Sequence of chain 1.A:
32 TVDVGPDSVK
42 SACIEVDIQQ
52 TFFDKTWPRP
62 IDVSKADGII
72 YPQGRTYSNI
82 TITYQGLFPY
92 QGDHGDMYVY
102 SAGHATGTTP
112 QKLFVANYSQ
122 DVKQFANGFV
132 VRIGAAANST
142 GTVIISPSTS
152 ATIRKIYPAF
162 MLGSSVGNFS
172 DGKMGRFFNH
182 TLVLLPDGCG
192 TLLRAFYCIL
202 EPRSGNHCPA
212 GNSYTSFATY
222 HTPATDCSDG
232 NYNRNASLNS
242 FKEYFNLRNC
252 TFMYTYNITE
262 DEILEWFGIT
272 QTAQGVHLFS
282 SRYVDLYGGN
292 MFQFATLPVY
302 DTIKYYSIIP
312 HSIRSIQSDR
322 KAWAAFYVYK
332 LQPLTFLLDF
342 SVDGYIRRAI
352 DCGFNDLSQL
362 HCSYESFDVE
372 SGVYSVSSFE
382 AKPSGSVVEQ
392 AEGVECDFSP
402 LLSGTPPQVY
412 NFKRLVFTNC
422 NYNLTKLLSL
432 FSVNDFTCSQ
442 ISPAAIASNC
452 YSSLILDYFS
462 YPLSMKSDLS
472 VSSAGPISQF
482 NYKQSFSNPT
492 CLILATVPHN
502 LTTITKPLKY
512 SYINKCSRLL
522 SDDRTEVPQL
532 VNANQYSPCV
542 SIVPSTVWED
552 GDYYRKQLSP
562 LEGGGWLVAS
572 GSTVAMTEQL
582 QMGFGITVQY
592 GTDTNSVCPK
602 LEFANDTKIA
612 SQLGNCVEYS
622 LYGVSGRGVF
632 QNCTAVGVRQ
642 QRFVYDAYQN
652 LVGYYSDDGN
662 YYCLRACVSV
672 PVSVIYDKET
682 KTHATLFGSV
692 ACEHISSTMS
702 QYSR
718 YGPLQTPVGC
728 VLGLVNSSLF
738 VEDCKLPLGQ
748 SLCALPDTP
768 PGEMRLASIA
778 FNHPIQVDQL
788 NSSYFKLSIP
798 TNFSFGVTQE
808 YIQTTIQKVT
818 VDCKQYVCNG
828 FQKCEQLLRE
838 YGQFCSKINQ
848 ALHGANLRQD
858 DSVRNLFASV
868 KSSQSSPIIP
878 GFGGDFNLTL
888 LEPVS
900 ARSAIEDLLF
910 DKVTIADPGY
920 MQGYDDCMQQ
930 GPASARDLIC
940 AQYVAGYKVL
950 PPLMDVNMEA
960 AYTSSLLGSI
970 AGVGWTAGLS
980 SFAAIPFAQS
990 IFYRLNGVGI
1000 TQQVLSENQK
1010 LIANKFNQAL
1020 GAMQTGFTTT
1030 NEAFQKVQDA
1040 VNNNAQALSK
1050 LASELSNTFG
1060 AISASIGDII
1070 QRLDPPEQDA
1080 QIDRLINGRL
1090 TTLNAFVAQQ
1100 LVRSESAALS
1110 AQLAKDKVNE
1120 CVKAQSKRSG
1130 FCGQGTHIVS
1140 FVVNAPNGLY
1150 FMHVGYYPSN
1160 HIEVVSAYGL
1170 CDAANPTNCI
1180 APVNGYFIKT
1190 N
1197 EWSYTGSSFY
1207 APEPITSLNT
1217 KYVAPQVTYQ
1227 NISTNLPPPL

This small molecule binds to this protein.
Small molecule (SMILES): CC(=O)N[C@H]1[C@H](O[C@H]2[C@H](O)[C@@H](NC(C)=O)CO[C@@H]2CO)O[C@H](CO)[C@@H](O[C@@H]2O[C@H](CO[C@H]3O[C@H](CO)[C@@H](O)[C@H](O)[C@@H]3O)[C@@H](O)[C@H](O[C@H]3O[C@H](CO)[C@@H](O)[C@H](O)[C@@H]3O[C@H]3O[C@H](CO)[C@@H](O)[C@H](O)[C@@H]3O)[C@@H]2O)[C@@H]1O

Sequence of chain 1.C:
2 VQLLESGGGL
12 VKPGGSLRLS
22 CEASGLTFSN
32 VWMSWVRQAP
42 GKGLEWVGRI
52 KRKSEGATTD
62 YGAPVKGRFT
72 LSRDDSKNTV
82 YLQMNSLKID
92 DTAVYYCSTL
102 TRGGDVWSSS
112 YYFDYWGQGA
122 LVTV

Binding-site contacts:
Ligand atom C8 contacts residue THR426 of chain 1.A at 4.4 Å.
Ligand atom O3 contacts residue GLU527 of chain 1.G at 3.9 Å.
Ligand atom C5 contacts residue ASN424 of chain 1.A at 3.7 Å.
Ligand atom C6 contacts residue TYR554 of chain 1.G at 3.9 Å (hydrophobic).
Ligand atom O6 contacts residue GLY552 of chain 1.G at 4.0 Å.
Ligand atom O5 contacts residue LYS427 of chain 1.A at 3.9 Å.
Ligand atom O5 contacts residue ARG525 of chain 1.G at 4.2 Å.
Ligand atom O6 contacts residue LYS427 of chain 1.A at 4.4 Å.
Ligand atom O5 contacts residue ASN424 of chain 1.A at 2.4 Å (h-bond).
Ligand atom O4 contacts residue TYR554 of chain 1.G at 4.1 Å.
Ligand atom C1 contacts residue ARG525 of chain 1.G at 4.0 Å.
Ligand atom C6 contacts residue GLY552 of chain 1.G at 3.7 Å.
Ligand atom C2 contacts residue ASN424 of chain 1.A at 2.5 Å.
Ligand atom C3 contacts residue GLU527 of chain 1.G at 4.1 Å.
Ligand atom C5 contacts residue THR426 of chain 1.A at 4.2 Å.
Ligand atom C6 contacts residue ARG525 of chain 1.G at 4.3 Å.
Ligand atom O3 contacts residue SER55 of chain 1.C at 4.1 Å.
Ligand atom C4 contacts residue ASN424 of chain 1.A at 4.2 Å.
Ligand atom O7 contacts residue ASN424 of chain 1.A at 4.1 Å.
Ligand atom O5 contacts residue THR426 of chain 1.A at 4.4 Å.
Ligand atom C8 contacts residue LYS516 of chain 1.G at 3.7 Å.
Ligand atom O7 contacts residue LYS516 of chain 1.G at 2.9 Å (salt-bridge).
Ligand atom N2 contacts residue ASN424 of chain 1.A at 2.9 Å (h-bond).
Ligand atom C7 contacts residue LYS516 of chain 1.G at 3.6 Å.
Ligand atom C6 contacts residue THR426 of chain 1.A at 4.1 Å.
Ligand atom C8 contacts residue LYS601 of chain 1.A at 3.5 Å.
Ligand atom C7 contacts residue ASN424 of chain 1.A at 3.7 Å.
Ligand atom C6 contacts residue LYS427 of chain 1.A at 4.2 Å.
Ligand atom C5 contacts residue TYR554 of chain 1.G at 4.2 Å (hydrophobic).
Ligand atom C1 contacts residue ASN424 of chain 1.A at 1.5 Å.
Ligand atom C3 contacts residue ASN424 of chain 1.A at 3.8 Å.
Ligand atom O4 contacts residue SER55 of chain 1.C at 4.0 Å.

Sequence of chain 1.G:
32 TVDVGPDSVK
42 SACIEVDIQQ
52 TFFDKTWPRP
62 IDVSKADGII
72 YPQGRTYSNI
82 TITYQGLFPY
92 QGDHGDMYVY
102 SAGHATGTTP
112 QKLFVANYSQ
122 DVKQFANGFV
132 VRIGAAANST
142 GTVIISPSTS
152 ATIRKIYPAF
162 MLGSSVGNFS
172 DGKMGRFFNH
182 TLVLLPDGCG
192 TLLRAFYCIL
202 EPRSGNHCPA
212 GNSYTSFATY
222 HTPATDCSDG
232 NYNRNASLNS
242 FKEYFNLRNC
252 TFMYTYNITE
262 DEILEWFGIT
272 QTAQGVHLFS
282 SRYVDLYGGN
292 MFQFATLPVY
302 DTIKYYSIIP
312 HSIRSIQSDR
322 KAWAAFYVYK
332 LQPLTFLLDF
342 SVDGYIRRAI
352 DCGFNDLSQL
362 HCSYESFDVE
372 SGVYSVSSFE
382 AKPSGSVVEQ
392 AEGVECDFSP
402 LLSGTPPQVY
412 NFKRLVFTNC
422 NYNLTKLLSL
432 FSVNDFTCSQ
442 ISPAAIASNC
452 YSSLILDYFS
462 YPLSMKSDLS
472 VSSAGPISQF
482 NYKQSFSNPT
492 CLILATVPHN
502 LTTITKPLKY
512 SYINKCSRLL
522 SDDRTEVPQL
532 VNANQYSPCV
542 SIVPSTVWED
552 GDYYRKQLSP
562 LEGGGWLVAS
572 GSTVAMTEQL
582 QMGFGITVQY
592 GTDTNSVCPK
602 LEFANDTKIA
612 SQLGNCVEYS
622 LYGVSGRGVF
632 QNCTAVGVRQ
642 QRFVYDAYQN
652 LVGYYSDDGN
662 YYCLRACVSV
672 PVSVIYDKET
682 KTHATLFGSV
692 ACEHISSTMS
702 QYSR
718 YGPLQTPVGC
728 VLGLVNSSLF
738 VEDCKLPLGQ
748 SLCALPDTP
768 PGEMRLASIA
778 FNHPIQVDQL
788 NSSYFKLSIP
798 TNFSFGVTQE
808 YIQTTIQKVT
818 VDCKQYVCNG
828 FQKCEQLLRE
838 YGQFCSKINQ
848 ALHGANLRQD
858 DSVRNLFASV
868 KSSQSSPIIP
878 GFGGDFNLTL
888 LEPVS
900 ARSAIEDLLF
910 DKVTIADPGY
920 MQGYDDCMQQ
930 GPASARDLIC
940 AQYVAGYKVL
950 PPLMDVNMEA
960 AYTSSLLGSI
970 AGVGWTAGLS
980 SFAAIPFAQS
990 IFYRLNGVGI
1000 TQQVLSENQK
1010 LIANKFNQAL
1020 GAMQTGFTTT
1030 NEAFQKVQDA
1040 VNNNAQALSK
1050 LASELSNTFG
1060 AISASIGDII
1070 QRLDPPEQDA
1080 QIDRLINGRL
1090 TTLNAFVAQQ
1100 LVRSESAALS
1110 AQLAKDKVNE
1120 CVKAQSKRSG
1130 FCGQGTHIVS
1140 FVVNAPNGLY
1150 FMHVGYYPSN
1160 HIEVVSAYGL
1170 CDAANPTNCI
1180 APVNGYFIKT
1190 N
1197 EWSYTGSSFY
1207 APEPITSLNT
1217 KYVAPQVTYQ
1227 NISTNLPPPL